Binding-site contacts:
Ligand atom C9 contacts residue MET118 of chain 1.B at 3.7 Å (hydrophobic).
Ligand atom C2 contacts residue TYR189 of chain 1.A at 3.5 Å (hydrophobic).
Ligand atom C4 contacts residue LEU116 of chain 1.B at 4.2 Å (hydrophobic).
Ligand atom N6 contacts residue TRP147 of chain 1.A at 3.8 Å.
Ligand atom N6 contacts residue THR148 of chain 1.A at 3.8 Å.
Ligand atom C1 contacts residue TYR93 of chain 1.A at 3.5 Å (hydrophobic).
Ligand atom C8 contacts residue TRP147 of chain 1.A at 4.0 Å (hydrophobic).
Ligand atom C6 contacts residue TRP147 of chain 1.A at 3.1 Å (hydrophobic).
Ligand atom C5 contacts residue MET118 of chain 1.B at 3.4 Å (hydrophobic).
Ligand atom C6 contacts residue MET118 of chain 1.B at 3.7 Å (hydrophobic).
Ligand atom C8 contacts residue ARG108 of chain 1.B at 4.2 Å.
Ligand atom N4 contacts residue TYR93 of chain 1.A at 3.5 Å (h-bond).
Ligand atom C9 contacts residue TRP147 of chain 1.A at 3.2 Å (hydrophobic).
Ligand atom C3 contacts residue CYS192 of chain 1.A at 4.0 Å (hydrophobic).
Ligand atom C7 contacts residue TRP147 of chain 1.A at 3.2 Å (hydrophobic).
Ligand atom C1 contacts residue TRP147 of chain 1.A at 3.5 Å (hydrophobic).
Ligand atom C1 contacts residue TYR196 of chain 1.A at 3.9 Å (hydrophobic).
Ligand atom C7 contacts residue TYR196 of chain 1.A at 3.7 Å (hydrophobic).
Ligand atom N4 contacts residue TYR189 of chain 1.A at 3.6 Å.
Ligand atom CL1 contacts residue THR148 of chain 1.A at 4.1 Å.
Ligand atom N3 contacts residue TRP147 of chain 1.A at 3.6 Å.
Ligand atom CL1 contacts residue LEU116 of chain 1.B at 3.3 Å.
Ligand atom C8 contacts residue TYR196 of chain 1.A at 3.9 Å (hydrophobic).
Ligand atom N2 contacts residue TRP147 of chain 1.A at 2.8 Å (h-bond).
Ligand atom N6 contacts residue MET118 of chain 1.B at 3.7 Å.
Ligand atom CL1 contacts residue ARG108 of chain 1.B at 3.3 Å.
Ligand atom C3 contacts residue CYS191 of chain 1.A at 3.6 Å (hydrophobic).
Ligand atom N3 contacts residue MET118 of chain 1.B at 4.1 Å.
Ligand atom C8 contacts residue THR148 of chain 1.A at 4.1 Å.
Ligand atom C4 contacts residue THR148 of chain 1.A at 3.8 Å.
Ligand atom C2 contacts residue CYS191 of chain 1.A at 3.7 Å (hydrophobic).
Ligand atom C2 contacts residue TYR196 of chain 1.A at 3.8 Å (hydrophobic).
Ligand atom C5 contacts residue TRP147 of chain 1.A at 3.1 Å (hydrophobic).
Ligand atom C3 contacts residue MET118 of chain 1.B at 3.5 Å (hydrophobic).
Ligand atom N2 contacts residue SER146 of chain 1.A at 3.4 Å (h-bond).
Ligand atom N2 contacts residue TYR196 of chain 1.A at 3.8 Å.
Ligand atom C3 contacts residue TRP57 of chain 1.B at 4.0 Å (hydrophobic).
Ligand atom CL1 contacts residue ALA107 of chain 1.B at 4.0 Å.
Ligand atom N2 contacts residue TYR93 of chain 1.A at 3.0 Å (h-bond).
Ligand atom N4 contacts residue TYR196 of chain 1.A at 3.3 Å.

Sequence of chain 1.B:
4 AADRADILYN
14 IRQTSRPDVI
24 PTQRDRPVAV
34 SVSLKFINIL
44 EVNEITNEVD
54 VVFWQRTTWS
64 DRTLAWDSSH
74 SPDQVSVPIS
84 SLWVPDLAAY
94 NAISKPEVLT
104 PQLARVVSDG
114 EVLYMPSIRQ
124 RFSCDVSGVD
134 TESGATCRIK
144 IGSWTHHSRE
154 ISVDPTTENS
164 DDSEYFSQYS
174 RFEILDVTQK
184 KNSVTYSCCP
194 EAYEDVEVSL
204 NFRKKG

Sequence of chain 1.A:
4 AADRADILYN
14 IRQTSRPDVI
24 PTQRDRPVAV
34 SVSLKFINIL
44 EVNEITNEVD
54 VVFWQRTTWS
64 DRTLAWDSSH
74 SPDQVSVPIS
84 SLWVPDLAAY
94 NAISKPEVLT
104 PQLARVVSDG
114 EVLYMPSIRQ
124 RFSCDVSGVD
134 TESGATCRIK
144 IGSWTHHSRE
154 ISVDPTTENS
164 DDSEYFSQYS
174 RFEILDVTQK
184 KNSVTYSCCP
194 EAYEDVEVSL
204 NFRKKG

This small molecule binds to this protein.
Small molecule (SMILES): [H]/N=C1/NCCN1Cc1ccc(Cl)nc1